A protein and the small-molecule ligand that binds it are described below.
Small molecule (SMILES): Cc1cc(C)cc(-n2ccnc2SCC(=O)NO)c1

Sequence of chain 1.V:
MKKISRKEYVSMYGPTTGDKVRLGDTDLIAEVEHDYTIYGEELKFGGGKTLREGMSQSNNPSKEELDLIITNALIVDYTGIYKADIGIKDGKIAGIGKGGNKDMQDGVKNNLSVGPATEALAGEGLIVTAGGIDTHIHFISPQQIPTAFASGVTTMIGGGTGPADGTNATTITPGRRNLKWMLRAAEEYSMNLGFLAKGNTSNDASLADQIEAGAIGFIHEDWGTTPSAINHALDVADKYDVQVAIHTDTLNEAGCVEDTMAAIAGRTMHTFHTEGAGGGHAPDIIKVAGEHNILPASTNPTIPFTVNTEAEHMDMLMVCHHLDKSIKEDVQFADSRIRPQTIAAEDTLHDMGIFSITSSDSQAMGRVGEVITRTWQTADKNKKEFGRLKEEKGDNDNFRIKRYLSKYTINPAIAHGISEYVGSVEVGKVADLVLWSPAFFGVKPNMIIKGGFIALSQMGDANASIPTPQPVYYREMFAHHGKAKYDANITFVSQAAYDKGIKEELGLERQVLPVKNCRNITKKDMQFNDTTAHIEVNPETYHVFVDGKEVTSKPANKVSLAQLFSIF

Sequence of chain 1.R:
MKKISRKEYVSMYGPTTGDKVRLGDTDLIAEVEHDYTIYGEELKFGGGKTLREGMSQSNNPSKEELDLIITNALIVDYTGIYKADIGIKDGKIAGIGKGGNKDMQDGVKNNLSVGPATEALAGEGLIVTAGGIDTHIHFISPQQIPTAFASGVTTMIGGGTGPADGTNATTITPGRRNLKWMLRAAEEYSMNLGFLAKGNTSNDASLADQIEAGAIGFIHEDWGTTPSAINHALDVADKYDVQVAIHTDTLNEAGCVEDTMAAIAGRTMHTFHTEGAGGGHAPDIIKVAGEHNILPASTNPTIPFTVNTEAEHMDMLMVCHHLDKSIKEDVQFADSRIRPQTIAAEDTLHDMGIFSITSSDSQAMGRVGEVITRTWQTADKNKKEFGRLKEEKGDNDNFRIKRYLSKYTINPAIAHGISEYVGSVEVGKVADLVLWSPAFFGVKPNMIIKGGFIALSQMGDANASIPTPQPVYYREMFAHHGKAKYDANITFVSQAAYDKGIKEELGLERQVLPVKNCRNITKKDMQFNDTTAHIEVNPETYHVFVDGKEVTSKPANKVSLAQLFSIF

Binding-site contacts:
Ligand atom O19 contacts residue NI1 of chain 1.NA at 2.0 Å (h-bond).
Ligand atom O17 contacts residue GLY279 of chain 1.R at 4.0 Å.
Ligand atom C03 contacts residue MET366 of chain 1.R at 3.8 Å (hydrophobic).
Ligand atom O17 contacts residue ALA365 of chain 1.R at 3.7 Å.
Ligand atom S14 contacts residue GLY279 of chain 1.R at 3.6 Å (h-bond).
Ligand atom N18 contacts residue ALA169 of chain 1.R at 4.0 Å.
Ligand atom O19 contacts residue HIS221 of chain 1.R at 3.1 Å (h-bond).
Ligand atom O19 contacts residue HIS248 of chain 1.R at 3.2 Å (h-bond).
Ligand atom C05 contacts residue MET317 of chain 1.R at 3.8 Å (hydrophobic).
Ligand atom N18 contacts residue ALA365 of chain 1.R at 4.0 Å.
Ligand atom C05 contacts residue MET366 of chain 1.R at 3.7 Å (hydrophobic).
Ligand atom C01 contacts residue LEU318 of chain 1.R at 3.9 Å (hydrophobic).
Ligand atom C13 contacts residue HIS322 of chain 1.R at 4.0 Å.
Ligand atom C05 contacts residue ILE467 of chain 1.V at 3.8 Å (hydrophobic).
Ligand atom N12 contacts residue HIS322 of chain 1.R at 3.8 Å.
Ligand atom C04 contacts residue CYS321 of chain 1.R at 4.0 Å (hydrophobic).
Ligand atom C10 contacts residue CYS321 of chain 1.R at 3.5 Å (hydrophobic).
Ligand atom N18 contacts residue GLY279 of chain 1.R at 3.9 Å.
Ligand atom C11 contacts residue HIS322 of chain 1.R at 3.5 Å.
Ligand atom N09 contacts residue HIS322 of chain 1.R at 3.9 Å.
Ligand atom N18 contacts residue ASP362 of chain 1.R at 3.6 Å (salt-bridge).
Ligand atom C01 contacts residue MET366 of chain 1.R at 3.7 Å (hydrophobic).
Ligand atom C15 contacts residue HIS221 of chain 1.R at 4.0 Å.
Ligand atom O19 contacts residue HIS274 of chain 1.R at 4.0 Å.
Ligand atom N18 contacts residue NI1 of chain 1.NA at 3.0 Å (h-bond).
Ligand atom S14 contacts residue HIS248 of chain 1.R at 3.9 Å.
Ligand atom O19 contacts residue KCX219 of chain 1.R at 3.2 Å (h-bond).
Ligand atom C07 contacts residue CYS321 of chain 1.R at 3.4 Å (hydrophobic).
Ligand atom C15 contacts residue GLY279 of chain 1.R at 3.9 Å.
Ligand atom C01 contacts residue ALA278 of chain 1.R at 3.6 Å (hydrophobic).
Ligand atom N18 contacts residue NI1 of chain 1.OA at 3.3 Å (h-bond).
Ligand atom C10 contacts residue HIS322 of chain 1.R at 3.6 Å.
Ligand atom N09 contacts residue CYS321 of chain 1.R at 3.8 Å.
Ligand atom C16 contacts residue GLY279 of chain 1.R at 3.7 Å.
Ligand atom C15 contacts residue HIS248 of chain 1.R at 3.6 Å.
Ligand atom O19 contacts residue NI1 of chain 1.OA at 3.1 Å (h-bond).
Ligand atom O19 contacts residue ALA169 of chain 1.R at 3.5 Å (h-bond).
Ligand atom C04 contacts residue MET366 of chain 1.R at 4.0 Å (hydrophobic).
Ligand atom C08 contacts residue CYS321 of chain 1.R at 3.7 Å (hydrophobic).
Ligand atom C06 contacts residue CYS321 of chain 1.R at 3.6 Å (hydrophobic).